Sequence of chain 3.G:
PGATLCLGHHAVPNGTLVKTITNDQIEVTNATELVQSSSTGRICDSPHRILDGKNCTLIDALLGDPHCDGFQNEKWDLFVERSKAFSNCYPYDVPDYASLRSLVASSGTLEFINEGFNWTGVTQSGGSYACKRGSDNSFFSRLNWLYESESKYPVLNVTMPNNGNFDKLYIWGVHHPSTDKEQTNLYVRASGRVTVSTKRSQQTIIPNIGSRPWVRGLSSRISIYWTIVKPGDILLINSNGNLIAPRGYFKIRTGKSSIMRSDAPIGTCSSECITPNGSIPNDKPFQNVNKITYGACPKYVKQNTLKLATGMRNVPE

A small-molecule ligand and the protein it binds are described below.
Small molecule (SMILES): CC(=O)N[C@H]1[C@H](O[C@H]2[C@H](O)[C@@H](NC(C)=O)CO[C@@H]2CO)O[C@H](CO)[C@@H](O)[C@@H]1O

Binding-site contacts:
Ligand atom C3 contacts residue ASN57 of chain 3.G at 3.8 Å.
Ligand atom O5 contacts residue PHE88 of chain 3.G at 3.7 Å.
Ligand atom C1 contacts residue PHE88 of chain 3.G at 4.5 Å (hydrophobic).
Ligand atom O5 contacts residue ASN57 of chain 3.G at 2.2 Å (h-bond).
Ligand atom C5 contacts residue ASN57 of chain 3.G at 3.6 Å.
Ligand atom C4 contacts residue ASN57 of chain 3.G at 4.2 Å.
Ligand atom O6 contacts residue PHE88 of chain 3.G at 4.0 Å.
Ligand atom C1 contacts residue ASN57 of chain 3.G at 1.4 Å.
Ligand atom C2 contacts residue ASN57 of chain 3.G at 2.5 Å.
Ligand atom C6 contacts residue PHE88 of chain 3.G at 4.3 Å (hydrophobic).
Ligand atom C7 contacts residue ASN57 of chain 3.G at 3.4 Å.
Ligand atom N2 contacts residue ASN57 of chain 3.G at 3.0 Å (h-bond).
Ligand atom C8 contacts residue LYS56 of chain 3.G at 3.9 Å.
Ligand atom O7 contacts residue ASN57 of chain 3.G at 3.4 Å (h-bond).